Binding-site contacts:
Ligand atom B contacts residue LYS64 of chain 1.A at 4.0 Å.
Ligand atom CP6 contacts residue LEU116 of chain 1.A at 4.2 Å (hydrophobic).
Ligand atom CP3 contacts residue ASN149 of chain 1.A at 3.5 Å.
Ligand atom OX2 contacts residue ASN149 of chain 1.A at 3.8 Å.
Ligand atom OX1 contacts residue GLN117 of chain 1.A at 3.1 Å.
Ligand atom OX2 contacts residue TYR218 of chain 1.A at 4.4 Å.
Ligand atom CP4 contacts residue ASN149 of chain 1.A at 3.2 Å.
Ligand atom CP1 contacts residue SER61 of chain 1.A at 2.6 Å.
Ligand atom CP1 contacts residue LYS64 of chain 1.A at 4.1 Å.
Ligand atom CP1 contacts residue ALA315 of chain 1.A at 3.9 Å (hydrophobic).
Ligand atom OX1 contacts residue ASN149 of chain 1.A at 4.3 Å.
Ligand atom B contacts residue SER61 of chain 1.A at 1.7 Å.
Ligand atom CP2 contacts residue LYS64 of chain 1.A at 4.4 Å.
Ligand atom CP6 contacts residue SER61 of chain 1.A at 3.6 Å.
Ligand atom B contacts residue TYR147 of chain 1.A at 3.4 Å.
Ligand atom CX contacts residue ASN149 of chain 1.A at 3.6 Å.
Ligand atom CP5 contacts residue LEU116 of chain 1.A at 4.0 Å (hydrophobic).
Ligand atom CP3 contacts residue TYR218 of chain 1.A at 3.9 Å (hydrophobic).
Ligand atom CP2 contacts residue SER61 of chain 1.A at 3.3 Å.
Ligand atom CP3 contacts residue ALA315 of chain 1.A at 4.2 Å (hydrophobic).
Ligand atom CX contacts residue GLN117 of chain 1.A at 4.0 Å.
Ligand atom OX2 contacts residue GLN117 of chain 1.A at 4.4 Å.
Ligand atom CP1 contacts residue ASN149 of chain 1.A at 4.2 Å.
Ligand atom CP1 contacts residue TYR147 of chain 1.A at 4.3 Å (hydrophobic).
Ligand atom CP2 contacts residue TYR218 of chain 1.A at 3.8 Å (hydrophobic).
Ligand atom B contacts residue ALA315 of chain 1.A at 3.9 Å.
Ligand atom OB1 contacts residue TYR147 of chain 1.A at 4.5 Å.
Ligand atom OB2 contacts residue TYR147 of chain 1.A at 2.8 Å (h-bond).
Ligand atom CP6 contacts residue ASN149 of chain 1.A at 4.2 Å.
Ligand atom OB1 contacts residue GLY60 of chain 1.A at 3.8 Å.
Ligand atom OB1 contacts residue ALA315 of chain 1.A at 2.7 Å (h-bond).
Ligand atom OB1 contacts residue SER61 of chain 1.A at 2.6 Å (h-bond).
Ligand atom CP5 contacts residue ASN149 of chain 1.A at 3.7 Å.
Ligand atom OB2 contacts residue SER61 of chain 1.A at 2.6 Å (h-bond).
Ligand atom CP2 contacts residue ASN149 of chain 1.A at 4.2 Å.
Ligand atom CP2 contacts residue ALA315 of chain 1.A at 3.5 Å (hydrophobic).
Ligand atom OB1 contacts residue GLY314 of chain 1.A at 3.6 Å.
Ligand atom CP6 contacts residue TYR147 of chain 1.A at 4.2 Å (hydrophobic).

The small molecule below binds the protein below.
Small molecule (SMILES): O=C(O)c1ccc(B(O)O)cc1

Sequence of chain 1.A:
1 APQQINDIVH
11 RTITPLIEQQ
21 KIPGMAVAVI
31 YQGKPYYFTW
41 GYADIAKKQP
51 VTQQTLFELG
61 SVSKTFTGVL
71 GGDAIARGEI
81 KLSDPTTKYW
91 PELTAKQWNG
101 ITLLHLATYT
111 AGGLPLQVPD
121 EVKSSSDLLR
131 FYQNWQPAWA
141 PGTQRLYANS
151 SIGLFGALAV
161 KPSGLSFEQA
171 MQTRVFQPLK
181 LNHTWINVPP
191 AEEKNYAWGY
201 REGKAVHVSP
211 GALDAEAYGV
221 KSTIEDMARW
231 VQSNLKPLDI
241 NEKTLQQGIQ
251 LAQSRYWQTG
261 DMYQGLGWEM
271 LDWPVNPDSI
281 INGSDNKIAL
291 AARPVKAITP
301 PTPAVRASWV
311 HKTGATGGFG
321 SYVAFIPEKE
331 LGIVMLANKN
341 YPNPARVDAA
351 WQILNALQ